Sequence of chain 1.A:
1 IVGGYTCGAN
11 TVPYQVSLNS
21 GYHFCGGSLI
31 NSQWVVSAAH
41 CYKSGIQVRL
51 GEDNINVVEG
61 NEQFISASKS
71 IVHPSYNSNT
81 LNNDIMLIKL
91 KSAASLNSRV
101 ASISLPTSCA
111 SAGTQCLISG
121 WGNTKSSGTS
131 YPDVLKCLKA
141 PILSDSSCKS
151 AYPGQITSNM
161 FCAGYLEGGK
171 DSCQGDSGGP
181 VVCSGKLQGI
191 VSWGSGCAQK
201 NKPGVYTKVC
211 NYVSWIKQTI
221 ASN

Binding-site contacts:
Ligand atom N10 contacts residue GLY204 of chain 1.A at 3.5 Å.
Ligand atom C29 contacts residue TRP193 of chain 1.A at 3.6 Å (hydrophobic).
Ligand atom N11 contacts residue CYS197 of chain 1.A at 3.5 Å.
Ligand atom C29 contacts residue GLY194 of chain 1.A at 3.4 Å.
Ligand atom C29 contacts residue GLY196 of chain 1.A at 3.6 Å.
Ligand atom N11 contacts residue SER172 of chain 1.A at 3.5 Å (h-bond).
Ligand atom C24 contacts residue SER192 of chain 1.A at 3.4 Å.
Ligand atom C14 contacts residue TRP193 of chain 1.A at 3.5 Å (hydrophobic).
Ligand atom C51 contacts residue GLN155 of chain 1.A at 3.3 Å.
Ligand atom O22 contacts residue SO41 of chain 1.C at 3.7 Å.
Ligand atom O32 contacts residue TRP193 of chain 1.A at 2.9 Å.
Ligand atom C47 contacts residue TRP193 of chain 1.A at 3.6 Å (hydrophobic).
Ligand atom C52 contacts residue GLN155 of chain 1.A at 2.9 Å.
Ligand atom N23 contacts residue HIS40 of chain 1.A at 3.6 Å.
Ligand atom N23 contacts residue TRP193 of chain 1.A at 3.7 Å.
Ligand atom C9 contacts residue ASP171 of chain 1.A at 3.3 Å.
Ligand atom C24 contacts residue GLN174 of chain 1.A at 3.6 Å.
Ligand atom C2 contacts residue LEU81 of chain 1.A at 3.6 Å (hydrophobic).
Ligand atom N11 contacts residue GLY196 of chain 1.A at 2.6 Å (h-bond).
Ligand atom N23 contacts residue SER177 of chain 1.A at 3.6 Å.
Ligand atom C24 contacts residue SO41 of chain 1.C at 3.2 Å.
Ligand atom O32 contacts residue GLY194 of chain 1.A at 3.6 Å (h-bond).
Ligand atom N10 contacts residue ASP171 of chain 1.A at 2.7 Å (salt-bridge).
Ligand atom N23 contacts residue SO41 of chain 1.C at 3.5 Å (h-bond).
Ligand atom C25 contacts residue SER192 of chain 1.A at 3.7 Å.
Ligand atom C27 contacts residue SER172 of chain 1.A at 3.5 Å.
Ligand atom N11 contacts residue ASP171 of chain 1.A at 2.8 Å (salt-bridge).
Ligand atom C48 contacts residue ASN79 of chain 1.A at 3.1 Å.
Ligand atom N21 contacts residue TRP193 of chain 1.A at 3.6 Å.
Ligand atom N23 contacts residue SER192 of chain 1.A at 2.6 Å (h-bond).
Ligand atom C46 contacts residue THR80 of chain 1.A at 3.7 Å.
Ligand atom N10 contacts residue SER172 of chain 1.A at 2.8 Å (h-bond).
Ligand atom C2 contacts residue HIS40 of chain 1.A at 3.6 Å.
Ligand atom C30 contacts residue GLY194 of chain 1.A at 3.7 Å.
Ligand atom C7 contacts residue SER192 of chain 1.A at 3.5 Å.
Ligand atom C9 contacts residue SER172 of chain 1.A at 3.0 Å.
Ligand atom O22 contacts residue GLN174 of chain 1.A at 3.3 Å (h-bond).
Ligand atom C1 contacts residue LEU81 of chain 1.A at 3.6 Å (hydrophobic).
Ligand atom C24 contacts residue SER177 of chain 1.A at 3.0 Å.
Ligand atom C47 contacts residue THR80 of chain 1.A at 3.3 Å.

This small molecule binds to this protein.
Small molecule (SMILES): [H]/N=C(\N)c1ccc(CNC(=O)[C@@H]2CCCN2C(=O)CNC2CCCCCC2)cc1